Sequence of chain 1.D:
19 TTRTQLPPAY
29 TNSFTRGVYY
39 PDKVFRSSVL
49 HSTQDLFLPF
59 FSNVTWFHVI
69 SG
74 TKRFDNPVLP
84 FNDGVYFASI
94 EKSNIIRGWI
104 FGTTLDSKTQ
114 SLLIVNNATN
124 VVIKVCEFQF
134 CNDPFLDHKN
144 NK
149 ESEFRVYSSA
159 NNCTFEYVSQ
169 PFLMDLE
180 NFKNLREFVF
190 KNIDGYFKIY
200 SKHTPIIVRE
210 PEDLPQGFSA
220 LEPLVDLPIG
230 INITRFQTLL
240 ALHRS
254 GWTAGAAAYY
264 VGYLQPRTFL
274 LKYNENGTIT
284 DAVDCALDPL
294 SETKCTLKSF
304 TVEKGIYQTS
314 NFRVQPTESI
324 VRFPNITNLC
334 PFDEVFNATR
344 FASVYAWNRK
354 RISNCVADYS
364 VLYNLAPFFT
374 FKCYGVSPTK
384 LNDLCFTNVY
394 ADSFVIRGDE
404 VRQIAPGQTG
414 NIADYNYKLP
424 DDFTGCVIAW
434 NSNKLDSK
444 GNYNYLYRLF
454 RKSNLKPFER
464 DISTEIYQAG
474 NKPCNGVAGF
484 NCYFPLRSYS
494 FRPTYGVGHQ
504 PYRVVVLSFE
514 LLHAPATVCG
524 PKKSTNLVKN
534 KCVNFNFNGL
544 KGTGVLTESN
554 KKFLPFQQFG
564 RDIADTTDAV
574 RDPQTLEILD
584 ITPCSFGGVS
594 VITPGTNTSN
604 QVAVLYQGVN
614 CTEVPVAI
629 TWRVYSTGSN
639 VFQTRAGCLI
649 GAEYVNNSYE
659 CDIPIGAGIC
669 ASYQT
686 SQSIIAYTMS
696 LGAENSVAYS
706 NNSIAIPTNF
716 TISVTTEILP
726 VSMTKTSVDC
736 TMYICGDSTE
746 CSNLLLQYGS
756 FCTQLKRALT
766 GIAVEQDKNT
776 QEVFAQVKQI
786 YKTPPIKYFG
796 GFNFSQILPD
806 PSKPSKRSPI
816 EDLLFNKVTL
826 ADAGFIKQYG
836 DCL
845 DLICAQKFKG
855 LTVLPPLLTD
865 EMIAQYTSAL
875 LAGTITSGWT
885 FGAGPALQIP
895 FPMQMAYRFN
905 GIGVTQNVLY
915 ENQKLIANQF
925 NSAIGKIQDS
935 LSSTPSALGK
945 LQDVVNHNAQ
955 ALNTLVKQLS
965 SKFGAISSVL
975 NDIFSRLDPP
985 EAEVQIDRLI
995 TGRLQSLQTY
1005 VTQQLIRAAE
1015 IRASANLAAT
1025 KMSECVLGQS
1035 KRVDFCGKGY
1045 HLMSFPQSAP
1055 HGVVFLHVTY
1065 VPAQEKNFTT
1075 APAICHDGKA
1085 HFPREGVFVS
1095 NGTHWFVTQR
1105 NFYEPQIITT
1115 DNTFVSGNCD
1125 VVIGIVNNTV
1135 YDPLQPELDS

The small molecule below binds the protein below.
Small molecule (SMILES): CC(=O)N[C@@H]1[C@@H](O)[C@H](O)[C@@H](CO)O[C@H]1O

Binding-site contacts:
Ligand atom C5 contacts residue ASN340 of chain 1.D at 3.6 Å.
Ligand atom C3 contacts residue VAL364 of chain 1.D at 4.3 Å (hydrophobic).
Ligand atom C8 contacts residue ASP336 of chain 1.D at 4.5 Å.
Ligand atom O4 contacts residue NAG1 of chain 1.QA at 2.3 Å (h-bond).
Ligand atom C4 contacts residue NAG1 of chain 1.QA at 3.7 Å.
Ligand atom O5 contacts residue ASN340 of chain 1.D at 2.3 Å (h-bond).
Ligand atom C4 contacts residue ASN340 of chain 1.D at 4.1 Å.
Ligand atom C7 contacts residue NAG1 of chain 1.QA at 4.1 Å.
Ligand atom C7 contacts residue LEU368 of chain 1.D at 3.7 Å (hydrophobic).
Ligand atom C8 contacts residue LEU368 of chain 1.D at 3.7 Å (hydrophobic).
Ligand atom N2 contacts residue ASN340 of chain 1.D at 3.6 Å.
Ligand atom C1 contacts residue ASN340 of chain 1.D at 1.4 Å.
Ligand atom C8 contacts residue VAL364 of chain 1.D at 3.7 Å (hydrophobic).
Ligand atom O7 contacts residue ASN367 of chain 1.D at 4.4 Å.
Ligand atom C7 contacts residue ASN340 of chain 1.D at 4.2 Å.
Ligand atom O3 contacts residue ASP336 of chain 1.D at 2.9 Å (salt-bridge).
Ligand atom O3 contacts residue VAL364 of chain 1.D at 4.5 Å.
Ligand atom C2 contacts residue ASP336 of chain 1.D at 3.9 Å.
Ligand atom O7 contacts residue LEU368 of chain 1.D at 3.1 Å.
Ligand atom C3 contacts residue ASN340 of chain 1.D at 3.4 Å.
Ligand atom C8 contacts residue ASN340 of chain 1.D at 3.9 Å.
Ligand atom C2 contacts residue ASN340 of chain 1.D at 2.5 Å.
Ligand atom C3 contacts residue ASP336 of chain 1.D at 3.8 Å.
Ligand atom O7 contacts residue NAG1 of chain 1.QA at 2.9 Å (h-bond).
Ligand atom O3 contacts residue ASN340 of chain 1.D at 3.2 Å (h-bond).
Ligand atom C5 contacts residue NAG1 of chain 1.QA at 4.3 Å.
Ligand atom C1 contacts residue ASP336 of chain 1.D at 4.5 Å.